Sequence of chain 1.C:
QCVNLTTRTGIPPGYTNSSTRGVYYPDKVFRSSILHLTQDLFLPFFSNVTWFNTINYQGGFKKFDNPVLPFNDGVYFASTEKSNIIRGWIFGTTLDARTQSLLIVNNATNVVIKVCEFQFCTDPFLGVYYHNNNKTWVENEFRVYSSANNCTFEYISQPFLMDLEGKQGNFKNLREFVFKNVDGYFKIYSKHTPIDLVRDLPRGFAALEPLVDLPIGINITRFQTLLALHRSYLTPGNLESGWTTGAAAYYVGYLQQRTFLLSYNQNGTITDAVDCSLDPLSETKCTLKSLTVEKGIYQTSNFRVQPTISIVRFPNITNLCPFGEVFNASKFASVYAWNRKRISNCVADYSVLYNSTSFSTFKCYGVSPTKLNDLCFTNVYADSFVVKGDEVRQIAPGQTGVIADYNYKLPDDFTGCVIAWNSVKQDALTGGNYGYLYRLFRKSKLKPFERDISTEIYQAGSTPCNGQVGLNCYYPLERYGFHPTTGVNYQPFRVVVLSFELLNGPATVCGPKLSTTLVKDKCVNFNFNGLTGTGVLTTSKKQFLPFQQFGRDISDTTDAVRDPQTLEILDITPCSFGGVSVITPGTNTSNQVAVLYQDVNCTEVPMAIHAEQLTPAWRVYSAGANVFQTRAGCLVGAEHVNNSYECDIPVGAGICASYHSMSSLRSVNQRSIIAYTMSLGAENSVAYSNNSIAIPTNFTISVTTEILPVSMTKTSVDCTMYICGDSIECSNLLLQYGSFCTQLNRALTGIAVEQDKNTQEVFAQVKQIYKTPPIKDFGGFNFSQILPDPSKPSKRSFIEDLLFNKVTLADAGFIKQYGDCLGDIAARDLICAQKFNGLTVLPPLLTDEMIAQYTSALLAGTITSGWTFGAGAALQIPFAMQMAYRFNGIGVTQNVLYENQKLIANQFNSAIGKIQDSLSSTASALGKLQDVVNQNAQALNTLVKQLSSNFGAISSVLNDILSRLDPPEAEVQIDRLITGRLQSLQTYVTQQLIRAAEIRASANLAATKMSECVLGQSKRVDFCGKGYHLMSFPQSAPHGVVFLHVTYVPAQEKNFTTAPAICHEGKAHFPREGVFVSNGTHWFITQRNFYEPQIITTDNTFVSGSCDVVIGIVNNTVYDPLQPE

Binding-site contacts:
Ligand atom O7 contacts residue SER369 of chain 1.C at 4.1 Å.
Ligand atom C4 contacts residue ASN341 of chain 1.C at 4.2 Å.
Ligand atom C3 contacts residue ASN341 of chain 1.C at 3.8 Å.
Ligand atom C5 contacts residue ASN341 of chain 1.C at 3.7 Å.
Ligand atom C1 contacts residue ASN341 of chain 1.C at 1.5 Å.
Ligand atom C2 contacts residue ASN341 of chain 1.C at 2.5 Å.
Ligand atom O7 contacts residue ASN341 of chain 1.C at 3.0 Å (h-bond).
Ligand atom N2 contacts residue ASN341 of chain 1.C at 2.9 Å (h-bond).
Ligand atom C7 contacts residue ASN341 of chain 1.C at 3.2 Å.
Ligand atom O5 contacts residue ASN341 of chain 1.C at 2.4 Å (h-bond).

A small-molecule ligand and the protein it binds are described below.
Small molecule (SMILES): CC(=O)N[C@@H]1[C@@H](O)[C@H](O)[C@@H](CO)O[C@H]1O